Binding-site contacts:
Ligand atom C2 contacts residue ASN321 of chain 1.E at 2.3 Å.
Ligand atom N2 contacts residue LYS319 of chain 1.E at 3.9 Å.
Ligand atom O5 contacts residue ASN321 of chain 1.E at 2.5 Å (h-bond).
Ligand atom O7 contacts residue ASN321 of chain 1.E at 3.3 Å (h-bond).
Ligand atom C7 contacts residue ASN321 of chain 1.E at 3.6 Å.
Ligand atom C1 contacts residue ASN321 of chain 1.E at 1.4 Å.
Ligand atom N2 contacts residue ASN321 of chain 1.E at 2.7 Å (h-bond).
Ligand atom C4 contacts residue ASN321 of chain 1.E at 4.2 Å.
Ligand atom C8 contacts residue TYR320 of chain 1.E at 4.5 Å (hydrophobic).
Ligand atom C3 contacts residue ASN321 of chain 1.E at 3.7 Å.
Ligand atom C8 contacts residue LYS319 of chain 1.E at 3.9 Å.
Ligand atom C5 contacts residue ASN321 of chain 1.E at 3.7 Å.

A small-molecule ligand and the protein it binds are described below.
Small molecule (SMILES): CC(=O)N[C@@H]1[C@@H](O)[C@H](O)[C@@H](CO)O[C@H]1O

Sequence of chain 1.E:
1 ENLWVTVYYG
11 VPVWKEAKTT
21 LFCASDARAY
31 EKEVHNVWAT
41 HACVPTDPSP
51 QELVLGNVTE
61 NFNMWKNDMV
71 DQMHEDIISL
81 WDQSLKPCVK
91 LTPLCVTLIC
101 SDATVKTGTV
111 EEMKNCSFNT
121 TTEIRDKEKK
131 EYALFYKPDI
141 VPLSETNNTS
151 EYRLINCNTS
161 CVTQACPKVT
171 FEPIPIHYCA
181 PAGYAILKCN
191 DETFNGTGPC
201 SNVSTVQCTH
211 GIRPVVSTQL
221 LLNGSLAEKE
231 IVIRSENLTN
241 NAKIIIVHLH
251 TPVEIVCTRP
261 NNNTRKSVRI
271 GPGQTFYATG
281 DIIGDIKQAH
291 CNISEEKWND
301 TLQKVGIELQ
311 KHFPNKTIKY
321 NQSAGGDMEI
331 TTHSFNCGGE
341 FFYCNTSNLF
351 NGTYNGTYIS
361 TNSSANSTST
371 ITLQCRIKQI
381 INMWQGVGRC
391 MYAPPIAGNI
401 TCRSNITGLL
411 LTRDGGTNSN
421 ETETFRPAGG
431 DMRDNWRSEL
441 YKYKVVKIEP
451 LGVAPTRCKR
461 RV